A small-molecule ligand and the protein it binds are described below.
Small molecule (SMILES): C[C@H]1[C@H]2C(=O)N(C)c3ccncc3[C@H]2CN1S(=O)(=O)c1ccc2c(c1)OCO2

Sequence of chain 1.E:
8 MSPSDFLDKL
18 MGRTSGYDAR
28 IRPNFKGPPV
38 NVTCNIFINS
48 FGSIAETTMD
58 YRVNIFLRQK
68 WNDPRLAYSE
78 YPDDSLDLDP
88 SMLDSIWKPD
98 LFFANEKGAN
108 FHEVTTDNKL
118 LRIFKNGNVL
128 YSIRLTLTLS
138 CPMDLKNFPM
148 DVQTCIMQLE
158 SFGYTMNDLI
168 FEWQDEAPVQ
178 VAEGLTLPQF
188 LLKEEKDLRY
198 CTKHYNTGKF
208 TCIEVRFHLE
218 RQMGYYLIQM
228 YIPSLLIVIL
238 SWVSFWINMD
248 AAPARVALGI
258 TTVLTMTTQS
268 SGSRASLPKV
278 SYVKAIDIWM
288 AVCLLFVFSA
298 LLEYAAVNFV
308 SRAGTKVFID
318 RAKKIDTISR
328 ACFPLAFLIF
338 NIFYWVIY

Sequence of chain 1.A:
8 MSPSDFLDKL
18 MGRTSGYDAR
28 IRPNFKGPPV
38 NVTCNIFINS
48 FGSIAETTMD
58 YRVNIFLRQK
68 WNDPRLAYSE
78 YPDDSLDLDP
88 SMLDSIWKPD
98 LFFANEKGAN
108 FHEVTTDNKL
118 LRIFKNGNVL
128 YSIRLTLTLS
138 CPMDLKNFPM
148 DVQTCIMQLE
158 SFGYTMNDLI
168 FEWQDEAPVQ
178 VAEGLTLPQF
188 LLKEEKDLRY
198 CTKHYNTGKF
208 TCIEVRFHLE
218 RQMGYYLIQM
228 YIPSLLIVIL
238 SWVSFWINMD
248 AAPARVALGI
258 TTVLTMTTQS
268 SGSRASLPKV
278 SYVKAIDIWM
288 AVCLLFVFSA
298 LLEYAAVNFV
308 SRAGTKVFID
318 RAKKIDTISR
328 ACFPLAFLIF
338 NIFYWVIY

Binding-site contacts:
Ligand atom O4 contacts residue TYR161 of chain 1.E at 3.3 Å.
Ligand atom C18 contacts residue ARG27 of chain 1.E at 3.2 Å.
Ligand atom C10 contacts residue ASP84 of chain 1.A at 3.5 Å.
Ligand atom C2 contacts residue ASP84 of chain 1.A at 3.2 Å.
Ligand atom C17 contacts residue ARG27 of chain 1.E at 3.7 Å.
Ligand atom O2 contacts residue ARG29 of chain 1.E at 2.8 Å (salt-bridge).
Ligand atom C7 contacts residue LEU83 of chain 1.A at 3.8 Å (hydrophobic).
Ligand atom O1 contacts residue LEU85 of chain 1.A at 3.2 Å.
Ligand atom C15 contacts residue ASP84 of chain 1.A at 3.6 Å.
Ligand atom C14 contacts residue ASP84 of chain 1.A at 3.6 Å.
Ligand atom O5 contacts residue TYR161 of chain 1.E at 3.3 Å.
Ligand atom N3 contacts residue LEU83 of chain 1.A at 3.9 Å.
Ligand atom C12 contacts residue PRO10 of chain 1.A at 3.8 Å (hydrophobic).
Ligand atom O2 contacts residue PHE32 of chain 1.E at 3.9 Å.
Ligand atom C17 contacts residue ASP86 of chain 1.A at 3.7 Å.
Ligand atom C6 contacts residue PHE32 of chain 1.E at 3.9 Å (hydrophobic).
Ligand atom O4 contacts residue ASP84 of chain 1.A at 3.6 Å.
Ligand atom C6 contacts residue TYR78 of chain 1.A at 3.8 Å (hydrophobic).
Ligand atom O2 contacts residue ILE28 of chain 1.E at 3.6 Å.
Ligand atom C12 contacts residue PHE13 of chain 1.A at 3.6 Å (hydrophobic).
Ligand atom C11 contacts residue PHE32 of chain 1.E at 3.9 Å (hydrophobic).
Ligand atom C3 contacts residue LEU85 of chain 1.A at 3.6 Å (hydrophobic).
Ligand atom C9 contacts residue ASP84 of chain 1.A at 3.3 Å.
Ligand atom N1 contacts residue PHE32 of chain 1.E at 3.8 Å.
Ligand atom C13 contacts residue TYR161 of chain 1.E at 3.9 Å (hydrophobic).
Ligand atom C16 contacts residue TYR161 of chain 1.E at 3.2 Å (hydrophobic).
Ligand atom O4 contacts residue GLY160 of chain 1.E at 3.5 Å (h-bond).
Ligand atom C13 contacts residue ASP84 of chain 1.A at 3.8 Å.
Ligand atom C5 contacts residue TYR78 of chain 1.A at 3.7 Å (hydrophobic).
Ligand atom C19 contacts residue GLY160 of chain 1.E at 3.2 Å.
Ligand atom C7 contacts residue PHE32 of chain 1.E at 3.7 Å (hydrophobic).
Ligand atom C16 contacts residue ASP84 of chain 1.A at 3.8 Å.
Ligand atom O3 contacts residue ARG29 of chain 1.E at 3.3 Å (salt-bridge).
Ligand atom C14 contacts residue TYR161 of chain 1.E at 3.4 Å (hydrophobic).
Ligand atom O1 contacts residue LEU14 of chain 1.A at 3.7 Å.
Ligand atom C11 contacts residue PRO10 of chain 1.A at 3.7 Å (hydrophobic).
Ligand atom O5 contacts residue LEU85 of chain 1.A at 3.6 Å.
Ligand atom C15 contacts residue TYR161 of chain 1.E at 3.1 Å (hydrophobic).
Ligand atom C17 contacts residue TYR161 of chain 1.E at 3.3 Å (hydrophobic).
Ligand atom N3 contacts residue PHE32 of chain 1.E at 3.6 Å.